Sequence of chain 1.E:
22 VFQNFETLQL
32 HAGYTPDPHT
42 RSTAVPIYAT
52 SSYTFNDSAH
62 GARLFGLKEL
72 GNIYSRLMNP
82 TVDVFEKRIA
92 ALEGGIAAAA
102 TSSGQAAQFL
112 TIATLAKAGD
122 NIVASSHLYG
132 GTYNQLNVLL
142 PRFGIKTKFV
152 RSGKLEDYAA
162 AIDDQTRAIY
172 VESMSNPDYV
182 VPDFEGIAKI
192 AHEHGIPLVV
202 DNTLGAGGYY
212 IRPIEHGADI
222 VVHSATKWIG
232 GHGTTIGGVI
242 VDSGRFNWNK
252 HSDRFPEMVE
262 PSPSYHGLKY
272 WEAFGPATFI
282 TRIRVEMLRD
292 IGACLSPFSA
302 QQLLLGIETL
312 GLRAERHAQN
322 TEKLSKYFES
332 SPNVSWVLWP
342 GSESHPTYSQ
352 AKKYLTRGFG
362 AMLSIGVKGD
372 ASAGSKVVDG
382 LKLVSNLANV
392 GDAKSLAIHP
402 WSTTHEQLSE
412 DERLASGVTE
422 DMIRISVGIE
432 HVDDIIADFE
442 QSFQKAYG

A protein and the small-molecule ligand that binds it are described below.
Small molecule (SMILES): C=C[C@H](NCc1c(COP(=O)(O)O)cnc(C)c1O)C(=O)O

Sequence of chain 2.G:
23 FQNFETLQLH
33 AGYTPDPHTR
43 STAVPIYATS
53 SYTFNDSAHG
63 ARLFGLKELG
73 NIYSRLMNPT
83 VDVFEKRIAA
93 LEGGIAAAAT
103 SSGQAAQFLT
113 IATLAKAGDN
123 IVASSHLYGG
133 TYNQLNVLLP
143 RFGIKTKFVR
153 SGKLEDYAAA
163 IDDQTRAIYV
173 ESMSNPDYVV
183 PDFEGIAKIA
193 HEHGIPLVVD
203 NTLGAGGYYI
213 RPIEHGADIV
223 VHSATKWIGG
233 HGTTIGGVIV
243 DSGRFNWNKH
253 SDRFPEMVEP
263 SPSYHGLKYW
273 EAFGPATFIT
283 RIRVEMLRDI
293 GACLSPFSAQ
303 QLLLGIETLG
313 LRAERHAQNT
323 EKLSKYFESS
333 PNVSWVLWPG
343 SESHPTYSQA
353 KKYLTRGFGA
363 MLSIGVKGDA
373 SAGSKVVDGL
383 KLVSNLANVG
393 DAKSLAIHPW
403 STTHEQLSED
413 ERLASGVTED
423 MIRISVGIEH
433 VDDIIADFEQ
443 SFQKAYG

Binding-site contacts:
Ligand atom O10 contacts residue ARG77 of chain 1.E at 2.7 Å (salt-bridge).
Ligand atom O30 contacts residue ARG425 of chain 2.G at 3.0 Å (salt-bridge).
Ligand atom O10 contacts residue SER104 of chain 2.G at 3.4 Å.
Ligand atom O30 contacts residue ASN177 of chain 2.G at 3.1 Å (h-bond).
Ligand atom N03 contacts residue ASP202 of chain 2.G at 2.7 Å (salt-bridge).
Ligand atom O11 contacts residue SER225 of chain 2.G at 2.6 Å (h-bond).
Ligand atom O10 contacts residue GLY105 of chain 2.G at 3.2 Å (h-bond).
Ligand atom C13 contacts residue LYS228 of chain 2.G at 1.6 Å.
Ligand atom N03 contacts residue GLN109 of chain 2.G at 3.3 Å (h-bond).
Ligand atom C04 contacts residue TYR130 of chain 2.G at 3.6 Å (hydrophobic).
Ligand atom C05 contacts residue TYR130 of chain 2.G at 3.5 Å (hydrophobic).
Ligand atom O29 contacts residue ASN390 of chain 2.G at 3.4 Å (h-bond).
Ligand atom C01 contacts residue ASP202 of chain 2.G at 3.2 Å.
Ligand atom P08 contacts residue ARG77 of chain 1.E at 3.6 Å.
Ligand atom C04 contacts residue GLN109 of chain 2.G at 3.2 Å.
Ligand atom O30 contacts residue TYR130 of chain 2.G at 3.6 Å.
Ligand atom C02 contacts residue ASP202 of chain 2.G at 3.4 Å.
Ligand atom P08 contacts residue SER225 of chain 2.G at 3.5 Å.
Ligand atom O07 contacts residue GLY105 of chain 2.G at 3.3 Å.
Ligand atom O09 contacts residue ARG77 of chain 1.E at 2.9 Å (salt-bridge).
Ligand atom N24 contacts residue LYS228 of chain 2.G at 2.6 Å (salt-bridge).
Ligand atom P08 contacts residue GLY105 of chain 2.G at 3.4 Å.
Ligand atom O10 contacts residue GLN106 of chain 2.G at 2.9 Å (h-bond).
Ligand atom O11 contacts residue GLY105 of chain 2.G at 2.8 Å (h-bond).
Ligand atom O29 contacts residue ARG425 of chain 2.G at 3.0 Å (salt-bridge).
Ligand atom N24 contacts residue TYR130 of chain 2.G at 3.0 Å.
Ligand atom C31 contacts residue LYS228 of chain 2.G at 3.6 Å.
Ligand atom O09 contacts residue LYS228 of chain 2.G at 3.5 Å (salt-bridge).
Ligand atom C26 contacts residue TYR130 of chain 2.G at 3.4 Å (hydrophobic).
Ligand atom C06 contacts residue TYR130 of chain 2.G at 3.5 Å (hydrophobic).
Ligand atom C25 contacts residue LYS228 of chain 2.G at 3.0 Å.
Ligand atom C27 contacts residue TYR75 of chain 1.E at 3.4 Å (hydrophobic).
Ligand atom P08 contacts residue TYR75 of chain 1.E at 3.6 Å.
Ligand atom C05 contacts residue LYS228 of chain 2.G at 3.5 Å.
Ligand atom C12 contacts residue LYS228 of chain 2.G at 2.7 Å.
Ligand atom O07 contacts residue SER225 of chain 2.G at 3.1 Å (h-bond).
Ligand atom O11 contacts residue THR227 of chain 2.G at 2.9 Å (h-bond).
Ligand atom C27 contacts residue ALA389 of chain 2.G at 3.5 Å (hydrophobic).
Ligand atom O32 contacts residue ASN177 of chain 2.G at 2.9 Å (h-bond).
Ligand atom O09 contacts residue TYR75 of chain 1.E at 2.4 Å (h-bond).